A protein and the small-molecule ligand that binds it are described below.
Small molecule (SMILES): Cc1nc(N)sc1-c1ccnc(Nc2cccc(-n3oo3)c2)n1

Binding-site contacts:
Ligand atom C6A contacts residue MET165 of chain 1.A at 3.3 Å (hydrophobic).
Ligand atom C6 contacts residue GLU166 of chain 1.A at 3.1 Å.
Ligand atom O9B contacts residue GLY171 of chain 1.A at 3.4 Å (h-bond).
Ligand atom C5B contacts residue VAL168 of chain 1.A at 3.9 Å (hydrophobic).
Ligand atom S4A contacts residue LEU97 of chain 1.A at 4.0 Å.
Ligand atom C6 contacts residue VAL168 of chain 1.A at 3.8 Å (hydrophobic).
Ligand atom C2 contacts residue LEU219 of chain 1.A at 3.8 Å (hydrophobic).
Ligand atom N7B contacts residue LEU97 of chain 1.A at 3.7 Å.
Ligand atom C6B contacts residue LEU97 of chain 1.A at 3.9 Å (hydrophobic).
Ligand atom C6 contacts residue TYR167 of chain 1.A at 3.8 Å (hydrophobic).
Ligand atom C3B contacts residue GLY171 of chain 1.A at 3.4 Å.
Ligand atom N7A contacts residue LEU173 of chain 1.A at 4.0 Å.
Ligand atom C6 contacts residue ILE149 of chain 1.A at 3.9 Å (hydrophobic).
Ligand atom C5B contacts residue TYR167 of chain 1.A at 3.6 Å (hydrophobic).
Ligand atom C2 contacts residue LEU97 of chain 1.A at 3.9 Å (hydrophobic).
Ligand atom O9B contacts residue LEU97 of chain 1.A at 3.9 Å.
Ligand atom N1 contacts residue VAL168 of chain 1.A at 2.9 Å (h-bond).
Ligand atom C6B contacts residue TYR167 of chain 1.A at 3.0 Å (hydrophobic).
Ligand atom C6B contacts residue VAL168 of chain 1.A at 2.8 Å (hydrophobic).
Ligand atom C5B contacts residue LEU97 of chain 1.A at 3.8 Å (hydrophobic).
Ligand atom C1B contacts residue VAL168 of chain 1.A at 3.0 Å (hydrophobic).
Ligand atom C6 contacts residue ALA118 of chain 1.A at 3.9 Å (hydrophobic).
Ligand atom N1 contacts residue GLU166 of chain 1.A at 3.9 Å.
Ligand atom N7B contacts residue GLY171 of chain 1.A at 3.4 Å (h-bond).
Ligand atom C1A contacts residue VAL105 of chain 1.A at 3.9 Å (hydrophobic).
Ligand atom N1 contacts residue TYR167 of chain 1.A at 3.6 Å.
Ligand atom N7 contacts residue VAL168 of chain 1.A at 2.7 Å (h-bond).
Ligand atom N3 contacts residue LEU219 of chain 1.A at 3.9 Å.
Ligand atom N2A contacts residue VAL105 of chain 1.A at 3.6 Å.
Ligand atom N3 contacts residue LEU97 of chain 1.A at 3.9 Å.
Ligand atom N2A contacts residue ILE231 of chain 1.A at 3.9 Å.
Ligand atom C4B contacts residue GLY171 of chain 1.A at 3.7 Å.
Ligand atom O8B contacts residue LEU97 of chain 1.A at 3.0 Å (h-bond).
Ligand atom N7A contacts residue GLY98 of chain 1.A at 3.5 Å.
Ligand atom C6B contacts residue GLY171 of chain 1.A at 3.9 Å.
Ligand atom N7 contacts residue LEU219 of chain 1.A at 3.9 Å.
Ligand atom C2 contacts residue VAL168 of chain 1.A at 3.7 Å (hydrophobic).
Ligand atom C1B contacts residue TYR167 of chain 1.A at 3.8 Å (hydrophobic).
Ligand atom C6A contacts residue ILE231 of chain 1.A at 3.6 Å (hydrophobic).
Ligand atom N7 contacts residue TYR167 of chain 1.A at 3.8 Å.

Sequence of chain 1.A:
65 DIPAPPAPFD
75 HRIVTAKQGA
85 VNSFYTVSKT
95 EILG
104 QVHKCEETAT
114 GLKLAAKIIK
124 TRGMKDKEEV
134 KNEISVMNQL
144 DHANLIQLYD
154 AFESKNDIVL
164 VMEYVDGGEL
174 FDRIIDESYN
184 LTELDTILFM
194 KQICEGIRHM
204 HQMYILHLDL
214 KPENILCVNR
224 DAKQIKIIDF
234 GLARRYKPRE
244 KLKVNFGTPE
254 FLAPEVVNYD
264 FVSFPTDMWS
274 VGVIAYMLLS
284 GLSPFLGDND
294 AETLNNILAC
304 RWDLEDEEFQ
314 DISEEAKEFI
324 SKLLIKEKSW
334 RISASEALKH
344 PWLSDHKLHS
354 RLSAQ